Binding-site contacts:
Ligand atom C5 contacts residue ASN245 of chain 4.A at 3.7 Å.
Ligand atom O7 contacts residue PRO281 of chain 4.A at 3.5 Å.
Ligand atom N2 contacts residue ASN241 of chain 4.A at 3.1 Å (h-bond).
Ligand atom O5 contacts residue ASN241 of chain 4.A at 2.3 Å (h-bond).
Ligand atom C8 contacts residue PRO281 of chain 4.A at 3.4 Å (hydrophobic).
Ligand atom C7 contacts residue ASN241 of chain 4.A at 3.9 Å.
Ligand atom C5 contacts residue ASN245 of chain 4.A at 3.9 Å.
Ligand atom C1 contacts residue ASN241 of chain 4.A at 1.5 Å.
Ligand atom C5 contacts residue PHE278 of chain 4.A at 4.2 Å (hydrophobic).
Ligand atom C2 contacts residue PRO281 of chain 4.A at 4.4 Å (hydrophobic).
Ligand atom C4 contacts residue PHE278 of chain 4.A at 3.1 Å (hydrophobic).
Ligand atom C3 contacts residue ASN241 of chain 4.A at 3.9 Å.
Ligand atom O4 contacts residue PHE278 of chain 4.A at 3.7 Å.
Ligand atom O5 contacts residue ASN245 of chain 4.A at 3.0 Å (h-bond).
Ligand atom O7 contacts residue ASN241 of chain 4.A at 3.9 Å.
Ligand atom C3 contacts residue VAL280 of chain 4.A at 4.3 Å (hydrophobic).
Ligand atom C5 contacts residue ASN241 of chain 4.A at 3.6 Å.
Ligand atom C6 contacts residue ASN245 of chain 4.A at 3.7 Å.
Ligand atom C6 contacts residue LEU249 of chain 4.A at 3.9 Å (hydrophobic).
Ligand atom O5 contacts residue PRO281 of chain 4.A at 4.3 Å.
Ligand atom C5 contacts residue PRO281 of chain 4.A at 4.2 Å (hydrophobic).
Ligand atom O3 contacts residue VAL280 of chain 4.A at 3.7 Å.
Ligand atom C1 contacts residue ASN245 of chain 4.A at 4.0 Å.
Ligand atom O6 contacts residue ASN245 of chain 4.A at 4.2 Å.
Ligand atom O5 contacts residue ASN245 of chain 4.A at 4.0 Å.
Ligand atom C3 contacts residue PRO281 of chain 4.A at 4.3 Å (hydrophobic).
Ligand atom C7 contacts residue PRO281 of chain 4.A at 3.8 Å (hydrophobic).
Ligand atom O2 contacts residue PRO281 of chain 4.A at 3.8 Å.
Ligand atom C8 contacts residue TYR282 of chain 4.A at 4.2 Å (hydrophobic).
Ligand atom C6 contacts residue ASN245 of chain 4.A at 3.4 Å.
Ligand atom C4 contacts residue ASN241 of chain 4.A at 4.3 Å.
Ligand atom C2 contacts residue ASN241 of chain 4.A at 2.5 Å.
Ligand atom O3 contacts residue PRO281 of chain 4.A at 3.8 Å.
Ligand atom O3 contacts residue PRO281 of chain 4.A at 4.0 Å.
Ligand atom O3 contacts residue PHE278 of chain 4.A at 3.3 Å (h-bond).
Ligand atom C3 contacts residue PHE278 of chain 4.A at 3.3 Å (hydrophobic).
Ligand atom C6 contacts residue LYS248 of chain 4.A at 4.4 Å.
Ligand atom O4 contacts residue LEU249 of chain 4.A at 4.3 Å.
Ligand atom C1 contacts residue ASN245 of chain 4.A at 4.0 Å.

This protein binds this small molecule.
Small molecule (SMILES): CC(=O)N[C@H]1[C@H](O[C@H]2[C@H](O)[C@@H](NC(C)=O)CO[C@@H]2CO[C@H]2O[C@@H](C)[C@@H](O)[C@@H](O)[C@@H]2O)O[C@H](CO)[C@@H](O)[C@@H]1O

Sequence of chain 4.A:
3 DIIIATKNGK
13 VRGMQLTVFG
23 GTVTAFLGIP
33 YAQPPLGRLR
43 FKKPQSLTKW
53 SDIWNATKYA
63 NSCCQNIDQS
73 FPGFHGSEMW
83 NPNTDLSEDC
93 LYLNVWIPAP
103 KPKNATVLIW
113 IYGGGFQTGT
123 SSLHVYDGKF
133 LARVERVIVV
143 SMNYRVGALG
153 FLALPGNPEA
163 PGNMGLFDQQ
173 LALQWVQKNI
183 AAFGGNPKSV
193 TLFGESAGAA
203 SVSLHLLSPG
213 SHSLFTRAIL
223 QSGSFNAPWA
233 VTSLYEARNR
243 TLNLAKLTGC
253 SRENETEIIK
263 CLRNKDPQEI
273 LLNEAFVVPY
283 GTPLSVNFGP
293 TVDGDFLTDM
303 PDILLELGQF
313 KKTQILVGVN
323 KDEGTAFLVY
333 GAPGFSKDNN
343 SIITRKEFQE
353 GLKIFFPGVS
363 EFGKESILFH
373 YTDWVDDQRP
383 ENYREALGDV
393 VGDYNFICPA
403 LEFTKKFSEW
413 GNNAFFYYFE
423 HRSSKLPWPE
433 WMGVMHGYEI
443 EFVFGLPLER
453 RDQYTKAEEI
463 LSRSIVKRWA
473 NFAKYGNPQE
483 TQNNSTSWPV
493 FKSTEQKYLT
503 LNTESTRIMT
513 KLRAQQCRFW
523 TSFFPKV